Binding-site contacts:
Ligand atom C2 contacts residue GLU35 of chain 1.D at 4.0 Å.
Ligand atom C2 contacts residue ASN36 of chain 1.D at 2.5 Å.
Ligand atom C7 contacts residue ASN36 of chain 1.D at 3.3 Å.
Ligand atom C5 contacts residue ASN36 of chain 1.D at 3.6 Å.
Ligand atom O5 contacts residue PRO8 of chain 1.D at 3.8 Å.
Ligand atom N2 contacts residue ASN36 of chain 1.D at 2.9 Å (h-bond).
Ligand atom C8 contacts residue GLU35 of chain 1.D at 3.2 Å.
Ligand atom C1 contacts residue ASN36 of chain 1.D at 1.4 Å.
Ligand atom O5 contacts residue ASN36 of chain 1.D at 2.3 Å (h-bond).
Ligand atom O7 contacts residue ASN36 of chain 1.D at 3.4 Å (h-bond).
Ligand atom C8 contacts residue ASN36 of chain 1.D at 4.5 Å.
Ligand atom C2 contacts residue TYR23 of chain 1.D at 4.4 Å (hydrophobic).
Ligand atom O5 contacts residue TYR23 of chain 1.D at 3.6 Å (h-bond).
Ligand atom N2 contacts residue GLU35 of chain 1.D at 3.0 Å (salt-bridge).
Ligand atom C7 contacts residue GLU35 of chain 1.D at 3.6 Å.
Ligand atom C5 contacts residue TYR23 of chain 1.D at 3.5 Å (hydrophobic).
Ligand atom C6 contacts residue SER6 of chain 1.D at 4.1 Å.
Ligand atom O6 contacts residue SER6 of chain 1.D at 4.3 Å.
Ligand atom C4 contacts residue ASN36 of chain 1.D at 4.2 Å.
Ligand atom C3 contacts residue GLU35 of chain 1.D at 4.4 Å.
Ligand atom C3 contacts residue ASN36 of chain 1.D at 3.8 Å.
Ligand atom C1 contacts residue TYR23 of chain 1.D at 3.4 Å (hydrophobic).
Ligand atom C1 contacts residue GLU35 of chain 1.D at 4.3 Å.
Ligand atom C6 contacts residue TYR23 of chain 1.D at 4.4 Å (hydrophobic).
Ligand atom C6 contacts residue PRO8 of chain 1.D at 3.9 Å (hydrophobic).
Ligand atom C5 contacts residue PRO8 of chain 1.D at 4.2 Å (hydrophobic).
Ligand atom O6 contacts residue PRO8 of chain 1.D at 3.8 Å.
Ligand atom C3 contacts residue TYR23 of chain 1.D at 4.5 Å (hydrophobic).

Sequence of chain 1.D:
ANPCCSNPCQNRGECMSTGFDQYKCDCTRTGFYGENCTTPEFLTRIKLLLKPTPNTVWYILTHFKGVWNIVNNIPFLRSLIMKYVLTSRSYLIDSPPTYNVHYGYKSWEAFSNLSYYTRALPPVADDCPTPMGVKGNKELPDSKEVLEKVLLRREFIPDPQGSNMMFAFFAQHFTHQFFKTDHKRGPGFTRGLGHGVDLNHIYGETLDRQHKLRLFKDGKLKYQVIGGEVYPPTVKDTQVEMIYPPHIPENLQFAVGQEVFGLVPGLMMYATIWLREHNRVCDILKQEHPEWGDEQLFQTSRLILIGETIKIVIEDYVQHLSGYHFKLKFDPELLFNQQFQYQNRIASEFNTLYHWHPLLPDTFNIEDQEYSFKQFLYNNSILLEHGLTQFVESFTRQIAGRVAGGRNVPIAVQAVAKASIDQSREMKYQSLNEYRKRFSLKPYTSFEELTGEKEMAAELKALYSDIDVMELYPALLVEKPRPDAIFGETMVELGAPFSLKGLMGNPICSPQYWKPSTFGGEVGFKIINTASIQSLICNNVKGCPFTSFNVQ

This small molecule binds to this protein.
Small molecule (SMILES): CC(=O)N[C@@H]1[C@@H](O)[C@H](O)[C@@H](CO)O[C@H]1O